Binding-site contacts:
Ligand atom C2 contacts residue ASN91 of chain 1.C at 3.1 Å.
Ligand atom O5 contacts residue ASN91 of chain 1.C at 4.2 Å.
Ligand atom O7 contacts residue ASN91 of chain 1.C at 3.0 Å (h-bond).
Ligand atom C7 contacts residue ASN91 of chain 1.C at 2.6 Å.
Ligand atom N2 contacts residue ASN91 of chain 1.C at 2.6 Å (h-bond).
Ligand atom C8 contacts residue GLY90 of chain 1.C at 3.9 Å.
Ligand atom C1 contacts residue ASN87 of chain 1.C at 4.2 Å.
Ligand atom C8 contacts residue ASN91 of chain 1.C at 3.2 Å.
Ligand atom C1 contacts residue ASN91 of chain 1.C at 3.0 Å.
Ligand atom O4 contacts residue ASN87 of chain 1.C at 4.1 Å.

Sequence of chain 1.C:
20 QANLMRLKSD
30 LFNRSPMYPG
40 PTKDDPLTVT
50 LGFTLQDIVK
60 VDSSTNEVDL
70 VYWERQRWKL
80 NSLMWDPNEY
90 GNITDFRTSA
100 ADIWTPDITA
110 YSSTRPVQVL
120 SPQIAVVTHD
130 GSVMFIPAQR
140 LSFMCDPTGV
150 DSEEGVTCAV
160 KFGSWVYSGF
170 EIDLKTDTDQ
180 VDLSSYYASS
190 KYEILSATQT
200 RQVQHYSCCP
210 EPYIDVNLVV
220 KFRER

A small-molecule ligand and the protein it binds are described below.
Small molecule (SMILES): CC(=O)N[C@@H]1[C@@H](O)[C@H](O)[C@@H](CO)O[C@H]1O